This small molecule binds to this protein.
Small molecule (SMILES): Nc1ncnc2c1ncn2[C@@H]1O[C@H](CO[P](=O)(O)O[P](N)(=O)O)[C@@H](O)[C@H]1O

Sequence of chain 1.B:
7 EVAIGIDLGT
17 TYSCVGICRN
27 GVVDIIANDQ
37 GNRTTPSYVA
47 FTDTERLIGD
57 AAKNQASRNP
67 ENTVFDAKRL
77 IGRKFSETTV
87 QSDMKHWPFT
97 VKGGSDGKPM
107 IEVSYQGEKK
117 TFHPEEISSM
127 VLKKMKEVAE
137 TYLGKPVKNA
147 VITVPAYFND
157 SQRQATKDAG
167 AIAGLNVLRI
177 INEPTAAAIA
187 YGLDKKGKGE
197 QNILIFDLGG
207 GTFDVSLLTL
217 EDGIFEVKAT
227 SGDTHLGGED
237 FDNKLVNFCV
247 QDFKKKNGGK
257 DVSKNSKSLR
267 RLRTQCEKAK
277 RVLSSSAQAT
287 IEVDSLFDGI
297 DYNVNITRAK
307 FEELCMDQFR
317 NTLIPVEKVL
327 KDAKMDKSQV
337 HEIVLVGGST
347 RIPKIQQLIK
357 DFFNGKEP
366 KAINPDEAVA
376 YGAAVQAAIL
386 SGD

Binding-site contacts:
Ligand atom O4' contacts residue SER345 of chain 1.B at 3.5 Å (h-bond).
Ligand atom O1B contacts residue GLY206 of chain 1.B at 2.8 Å (h-bond).
Ligand atom O1A contacts residue GLY344 of chain 1.B at 2.8 Å (h-bond).
Ligand atom O1B contacts residue GLY205 of chain 1.B at 3.5 Å.
Ligand atom O2B contacts residue THR17 of chain 1.B at 2.9 Å (h-bond).
Ligand atom O2A contacts residue TYR18 of chain 1.B at 3.7 Å.
Ligand atom O3' contacts residue GLY206 of chain 1.B at 3.4 Å.
Ligand atom C2 contacts residue ILE348 of chain 1.B at 3.6 Å (hydrophobic).
Ligand atom O1A contacts residue GLY343 of chain 1.B at 3.4 Å.
Ligand atom C2' contacts residue LYS276 of chain 1.B at 3.7 Å.
Ligand atom C4' contacts residue GLY205 of chain 1.B at 3.6 Å.
Ligand atom O5' contacts residue GLY205 of chain 1.B at 3.4 Å.
Ligand atom C5' contacts residue GLY206 of chain 1.B at 3.6 Å.
Ligand atom O4' contacts residue GLY344 of chain 1.B at 3.5 Å.
Ligand atom O1B contacts residue THR17 of chain 1.B at 3.0 Å (h-bond).
Ligand atom O2B contacts residue TYR18 of chain 1.B at 2.9 Å (h-bond).
Ligand atom C5 contacts residue GLY344 of chain 1.B at 3.5 Å.
Ligand atom N3B contacts residue PO41 of chain 1.U at 3.1 Å (h-bond).
Ligand atom O3' contacts residue GLU235 of chain 1.B at 3.6 Å.
Ligand atom O3' contacts residue LYS276 of chain 1.B at 3.4 Å (salt-bridge).
Ligand atom N7 contacts residue ARG347 of chain 1.B at 3.6 Å.
Ligand atom O3' contacts residue GLY234 of chain 1.B at 3.1 Å.
Ligand atom N9 contacts residue GLY344 of chain 1.B at 3.5 Å (h-bond).
Ligand atom O5' contacts residue GLY206 of chain 1.B at 3.1 Å (h-bond).
Ligand atom C4 contacts residue GLY344 of chain 1.B at 3.4 Å.
Ligand atom C2 contacts residue SER280 of chain 1.B at 3.4 Å.
Ligand atom C4' contacts residue GLY206 of chain 1.B at 3.3 Å.
Ligand atom O3A contacts residue THR17 of chain 1.B at 3.5 Å (h-bond).
Ligand atom N1 contacts residue SER280 of chain 1.B at 2.8 Å (h-bond).
Ligand atom O2B contacts residue THR16 of chain 1.B at 3.4 Å (h-bond).
Ligand atom N3 contacts residue LYS276 of chain 1.B at 3.5 Å.
Ligand atom C2' contacts residue GLU273 of chain 1.B at 3.4 Å.
Ligand atom N7 contacts residue ARG277 of chain 1.B at 3.4 Å (salt-bridge).
Ligand atom N6 contacts residue ARG347 of chain 1.B at 3.3 Å.
Ligand atom O2' contacts residue LYS276 of chain 1.B at 2.6 Å (salt-bridge).
Ligand atom O2A contacts residue ASP371 of chain 1.B at 3.6 Å.
Ligand atom C3' contacts residue GOL1 of chain 1.R at 3.6 Å.
Ligand atom C8 contacts residue ARG277 of chain 1.B at 3.5 Å.
Ligand atom PB contacts residue THR17 of chain 1.B at 3.3 Å.
Ligand atom O2' contacts residue GLU273 of chain 1.B at 2.7 Å (salt-bridge).